Sequence of chain 26.G:
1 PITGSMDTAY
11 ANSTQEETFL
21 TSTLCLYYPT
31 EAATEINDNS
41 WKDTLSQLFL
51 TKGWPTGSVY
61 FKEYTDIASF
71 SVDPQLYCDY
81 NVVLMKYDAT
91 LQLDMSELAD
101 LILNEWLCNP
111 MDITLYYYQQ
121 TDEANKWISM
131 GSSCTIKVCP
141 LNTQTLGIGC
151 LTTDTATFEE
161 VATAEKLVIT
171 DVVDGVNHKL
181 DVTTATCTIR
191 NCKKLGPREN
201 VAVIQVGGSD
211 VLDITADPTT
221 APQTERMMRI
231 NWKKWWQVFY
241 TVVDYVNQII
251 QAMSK

A small-molecule ligand and the protein it binds are described below.
Small molecule (SMILES): CC(=O)N[C@H]1[C@H](O[C@H]2[C@H](O)[C@@H](NC(C)=O)CO[C@@H]2CO)O[C@H](CO)[C@@H](O)[C@@H]1O

Binding-site contacts:
Ligand atom C2 contacts residue ASN12 of chain 26.G at 3.3 Å.
Ligand atom C1 contacts residue ASN12 of chain 26.G at 2.2 Å.
Ligand atom O5 contacts residue ASN12 of chain 26.G at 2.7 Å (h-bond).
Ligand atom N2 contacts residue ASN12 of chain 26.G at 3.8 Å.
Ligand atom C7 contacts residue ASN12 of chain 26.G at 3.9 Å.
Ligand atom C5 contacts residue ASN12 of chain 26.G at 4.1 Å.
Ligand atom O7 contacts residue ASN12 of chain 26.G at 3.6 Å.